Sequence of chain 1.A:
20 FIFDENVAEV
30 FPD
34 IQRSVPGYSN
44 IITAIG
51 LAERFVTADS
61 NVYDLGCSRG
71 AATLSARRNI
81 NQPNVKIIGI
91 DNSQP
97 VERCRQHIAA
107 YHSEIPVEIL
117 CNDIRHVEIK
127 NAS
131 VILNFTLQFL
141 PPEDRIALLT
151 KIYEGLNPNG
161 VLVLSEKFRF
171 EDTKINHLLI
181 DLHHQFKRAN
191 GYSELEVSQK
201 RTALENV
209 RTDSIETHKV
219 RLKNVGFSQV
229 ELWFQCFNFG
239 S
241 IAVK

Binding-site contacts:
Ligand atom N6 contacts residue ASP119 of chain 1.A at 3.1 Å (salt-bridge).
Ligand atom C4 contacts residue ASN92 of chain 1.A at 3.3 Å.
Ligand atom C3' contacts residue PHE22 of chain 1.A at 3.6 Å (hydrophobic).
Ligand atom SE contacts residue SER68 of chain 1.A at 3.5 Å.
Ligand atom N contacts residue GLY66 of chain 1.A at 2.9 Å (h-bond).
Ligand atom C1' contacts residue ASP91 of chain 1.A at 3.4 Å.
Ligand atom C2' contacts residue ASP91 of chain 1.A at 3.4 Å.
Ligand atom CB contacts residue ASN134 of chain 1.A at 3.4 Å.
Ligand atom SE contacts residue PHE30 of chain 1.A at 3.6 Å.
Ligand atom C2 contacts residue ASP91 of chain 1.A at 3.7 Å.
Ligand atom O3' contacts residue MSE96 of chain 1.A at 3.5 Å.
Ligand atom N1 contacts residue ASN118 of chain 1.A at 3.4 Å (h-bond).
Ligand atom O2' contacts residue ASN92 of chain 1.A at 3.7 Å.
Ligand atom CB contacts residue SER68 of chain 1.A at 3.6 Å.
Ligand atom CG contacts residue ASN134 of chain 1.A at 3.4 Å.
Ligand atom O3' contacts residue SER68 of chain 1.A at 2.7 Å (h-bond).
Ligand atom C5 contacts residue ASN92 of chain 1.A at 3.6 Å.
Ligand atom OXT contacts residue TYR41 of chain 1.A at 2.5 Å (h-bond).
Ligand atom CG contacts residue SER68 of chain 1.A at 3.2 Å.
Ligand atom CB contacts residue PHE30 of chain 1.A at 3.5 Å (hydrophobic).
Ligand atom N1 contacts residue ILE120 of chain 1.A at 2.8 Å (h-bond).
Ligand atom C contacts residue TYR41 of chain 1.A at 3.3 Å (hydrophobic).
Ligand atom OXT contacts residue PHE30 of chain 1.A at 3.4 Å.
Ligand atom N3 contacts residue ASP91 of chain 1.A at 3.4 Å.
Ligand atom C4' contacts residue SER68 of chain 1.A at 3.6 Å.
Ligand atom O2' contacts residue ASP91 of chain 1.A at 2.5 Å (salt-bridge).
Ligand atom O2' contacts residue PHE22 of chain 1.A at 3.7 Å.
Ligand atom C2 contacts residue ASN92 of chain 1.A at 3.0 Å.
Ligand atom C3' contacts residue SER68 of chain 1.A at 3.5 Å.
Ligand atom O contacts residue ASN134 of chain 1.A at 3.1 Å (h-bond).
Ligand atom C6 contacts residue ASN92 of chain 1.A at 3.6 Å.
Ligand atom CA contacts residue SER68 of chain 1.A at 3.3 Å.
Ligand atom O contacts residue TYR41 of chain 1.A at 3.5 Å (h-bond).
Ligand atom C2 contacts residue ASN118 of chain 1.A at 3.2 Å.
Ligand atom N1 contacts residue ASP119 of chain 1.A at 3.3 Å.
Ligand atom C2 contacts residue ILE120 of chain 1.A at 3.4 Å (hydrophobic).
Ligand atom N3 contacts residue ASN92 of chain 1.A at 3.0 Å (h-bond).
Ligand atom O3' contacts residue ASP91 of chain 1.A at 2.7 Å (salt-bridge).
Ligand atom N contacts residue ASN134 of chain 1.A at 3.2 Å (h-bond).
Ligand atom C3' contacts residue ASP91 of chain 1.A at 3.5 Å.

A protein and the small-molecule ligand that binds it are described below.
Small molecule (SMILES): Nc1ncnc2c1ncn2[C@@H]1O[C@H](C[Se]CC[C@H](N)C(=O)O)[C@@H](O)[C@H]1O